Sequence of chain 56.E:
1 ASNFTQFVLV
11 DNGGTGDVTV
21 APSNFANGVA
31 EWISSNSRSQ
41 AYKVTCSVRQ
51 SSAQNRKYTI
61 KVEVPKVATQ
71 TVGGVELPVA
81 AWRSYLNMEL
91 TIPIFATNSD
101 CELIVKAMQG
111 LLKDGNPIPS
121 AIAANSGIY

Binding-site contacts:
Ligand atom N1 contacts residue TYR85 of chain 51.E at 3.5 Å.
Ligand atom N7 contacts residue LYS61 of chain 51.E at 3.3 Å.
Ligand atom OP2 contacts residue SER51 of chain 56.E at 3.4 Å (h-bond).
Ligand atom O2' contacts residue GLU63 of chain 51.E at 3.2 Å (salt-bridge).
Ligand atom C2 contacts residue SER47 of chain 51.E at 3.2 Å.
Ligand atom OP2 contacts residue TYR85 of chain 51.E at 2.7 Å (h-bond).
Ligand atom O2' contacts residue TYR85 of chain 51.E at 3.4 Å.
Ligand atom OP1 contacts residue SER51 of chain 56.E at 2.9 Å (h-bond).
Ligand atom N6 contacts residue THR59 of chain 51.E at 2.8 Å (h-bond).
Ligand atom OP1 contacts residue SER52 of chain 56.E at 3.2 Å.
Ligand atom C3' contacts residue TYR85 of chain 51.E at 3.4 Å (hydrophobic).
Ligand atom N9 contacts residue LYS61 of chain 51.E at 3.3 Å (salt-bridge).
Ligand atom C2' contacts residue GLU63 of chain 51.E at 3.5 Å.
Ligand atom O3' contacts residue ARG49 of chain 56.E at 3.4 Å (salt-bridge).
Ligand atom OP2 contacts residue LYS43 of chain 51.E at 2.7 Å (salt-bridge).
Ligand atom OP2 contacts residue ASN55 of chain 56.E at 3.4 Å (h-bond).
Ligand atom OP1 contacts residue ASN55 of chain 56.E at 2.8 Å (h-bond).
Ligand atom N1 contacts residue SER47 of chain 51.E at 2.9 Å (h-bond).
Ligand atom OP2 contacts residue ARG49 of chain 56.E at 2.3 Å (salt-bridge).
Ligand atom OP2 contacts residue LYS57 of chain 56.E at 2.6 Å (salt-bridge).
Ligand atom N3 contacts residue TYR85 of chain 51.E at 3.5 Å.
Ligand atom N6 contacts residue THR45 of chain 51.E at 2.7 Å (h-bond).
Ligand atom C4 contacts residue TYR85 of chain 51.E at 3.5 Å (hydrophobic).
Ligand atom N6 contacts residue CYS46 of chain 51.E at 3.3 Å (h-bond).
Ligand atom O2 contacts residue ASN87 of chain 51.E at 3.3 Å (h-bond).
Ligand atom O3' contacts residue SER51 of chain 56.E at 3.3 Å (h-bond).
Ligand atom C5' contacts residue TYR85 of chain 51.E at 2.9 Å (hydrophobic).
Ligand atom C5 contacts residue THR45 of chain 51.E at 3.2 Å.
Ligand atom C5' contacts residue ARG49 of chain 56.E at 3.5 Å.
Ligand atom P contacts residue ARG49 of chain 56.E at 3.0 Å.
Ligand atom C2' contacts residue TYR85 of chain 51.E at 3.4 Å (hydrophobic).
Ligand atom O4' contacts residue LYS61 of chain 51.E at 2.8 Å (salt-bridge).
Ligand atom N7 contacts residue THR45 of chain 51.E at 2.6 Å (h-bond).
Ligand atom C8 contacts residue LYS61 of chain 51.E at 3.4 Å.
Ligand atom OP1 contacts residue SER51 of chain 56.E at 3.5 Å.
Ligand atom C6 contacts residue THR45 of chain 51.E at 3.3 Å.
Ligand atom P contacts residue SER51 of chain 56.E at 3.5 Å.
Ligand atom OP1 contacts residue ARG49 of chain 56.E at 2.5 Å (salt-bridge).
Ligand atom C5' contacts residue SER51 of chain 56.E at 3.3 Å.
Ligand atom C4' contacts residue TYR85 of chain 51.E at 3.2 Å (hydrophobic).

A protein and the small-molecule ligand that binds it are described below.
Small molecule (SMILES): N=c1ccn([C@@H]2O[C@H](CO[P](=O)(O)O[C@H]3[C@@H](O)[C@H](n4cnc5c(N)ncnc54)O[C@@H]3CO[P](=O)(O)O[C@H]3[C@@H](O)[C@H](n4ccc(N)nc4=O)O[C@@H]3CO[P](=O)(O)O[C@H]3[C@@H](O)[C@H](n4ccc(=O)[nH]c4=O)O[C@@H]3CO[P](=O)(O)O[C@H]3[C@@H](O)[C@H](n4cnc5c(N)ncnc54)O[C@@H]3CO[P](=O)(O)O[C@H]3[C@@H](O)[C@H](n4cnc5c(=O)nc(N)[nH]c54)O[C@@H]3CO[P](=O)(O)O[C@H]3[C@@H](O)[C@H](n4cnc5c(=O)nc(N)[nH]c54)O[C@@H]3CO)[C@@H](O[P](=O)(O)OC[C@H]3O[C@@H](n4ccc(N)nc4=O)[C@H](O)[C@@H]3O)[C@H]2O)c(=O)[nH]1

Sequence of chain 51.E:
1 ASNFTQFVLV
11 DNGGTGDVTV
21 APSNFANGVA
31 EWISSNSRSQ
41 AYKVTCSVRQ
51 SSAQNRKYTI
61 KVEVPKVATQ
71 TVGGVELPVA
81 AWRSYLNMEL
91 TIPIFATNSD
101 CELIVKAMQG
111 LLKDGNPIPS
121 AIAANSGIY